Sequence of chain 1.I:
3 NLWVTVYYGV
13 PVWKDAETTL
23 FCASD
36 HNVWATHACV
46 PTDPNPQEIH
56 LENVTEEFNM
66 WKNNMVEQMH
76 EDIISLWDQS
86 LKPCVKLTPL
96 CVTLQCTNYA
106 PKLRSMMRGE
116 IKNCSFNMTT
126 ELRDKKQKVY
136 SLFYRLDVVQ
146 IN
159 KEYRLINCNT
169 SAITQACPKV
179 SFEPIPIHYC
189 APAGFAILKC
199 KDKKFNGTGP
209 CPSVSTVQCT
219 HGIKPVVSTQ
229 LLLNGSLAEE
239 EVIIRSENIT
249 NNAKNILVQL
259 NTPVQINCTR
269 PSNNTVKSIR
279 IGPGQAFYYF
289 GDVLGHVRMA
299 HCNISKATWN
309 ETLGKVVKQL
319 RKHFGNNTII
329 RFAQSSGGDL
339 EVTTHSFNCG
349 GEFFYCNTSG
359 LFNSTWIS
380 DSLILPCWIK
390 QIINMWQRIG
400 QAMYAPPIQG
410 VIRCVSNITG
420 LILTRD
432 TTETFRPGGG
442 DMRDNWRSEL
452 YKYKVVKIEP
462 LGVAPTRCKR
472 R

This small molecule binds to this protein.
Small molecule (SMILES): CC(=O)N[C@@H]1[C@@H](O)[C@H](O)[C@@H](CO)O[C@H]1O

Binding-site contacts:
Ligand atom C7 contacts residue ASN416 of chain 1.I at 3.5 Å.
Ligand atom C8 contacts residue SER415 of chain 1.I at 3.8 Å.
Ligand atom C6 contacts residue PRO261 of chain 1.I at 4.3 Å (hydrophobic).
Ligand atom C8 contacts residue NAG1 of chain 1.W at 3.7 Å.
Ligand atom C4 contacts residue ASN416 of chain 1.I at 4.2 Å.
Ligand atom C7 contacts residue ASN232 of chain 1.I at 3.8 Å.
Ligand atom C8 contacts residue VAL414 of chain 1.I at 3.3 Å (hydrophobic).
Ligand atom N2 contacts residue ASN416 of chain 1.I at 2.8 Å (h-bond).
Ligand atom O5 contacts residue ASN416 of chain 1.I at 2.4 Å (h-bond).
Ligand atom O7 contacts residue ASN232 of chain 1.I at 3.4 Å (h-bond).
Ligand atom C8 contacts residue ASN416 of chain 1.I at 4.4 Å.
Ligand atom C3 contacts residue ASN416 of chain 1.I at 3.7 Å.
Ligand atom C8 contacts residue ASN232 of chain 1.I at 3.9 Å.
Ligand atom C6 contacts residue LEU235 of chain 1.I at 4.4 Å (hydrophobic).
Ligand atom C1 contacts residue PRO261 of chain 1.I at 4.2 Å (hydrophobic).
Ligand atom C5 contacts residue ASN416 of chain 1.I at 3.6 Å.
Ligand atom C2 contacts residue ASN416 of chain 1.I at 2.5 Å.
Ligand atom O7 contacts residue NAG1 of chain 1.W at 4.1 Å.
Ligand atom C7 contacts residue NAG1 of chain 1.W at 4.5 Å.
Ligand atom C1 contacts residue ASN416 of chain 1.I at 1.4 Å.
Ligand atom O7 contacts residue ASN416 of chain 1.I at 3.6 Å.
Ligand atom C8 contacts residue NAG2 of chain 1.W at 4.5 Å.
Ligand atom O5 contacts residue PRO261 of chain 1.I at 3.6 Å.